Binding-site contacts:
Ligand atom N2 contacts residue ASN142 of chain 1.A at 2.9 Å (h-bond).
Ligand atom O6 contacts residue LYS118 of chain 1.A at 2.9 Å (salt-bridge).
Ligand atom C4 contacts residue ASN142 of chain 1.A at 4.2 Å.
Ligand atom C1 contacts residue ASN142 of chain 1.A at 1.4 Å.
Ligand atom C8 contacts residue LEU120 of chain 1.A at 4.1 Å (hydrophobic).
Ligand atom C8 contacts residue ASN142 of chain 1.A at 4.1 Å.
Ligand atom C8 contacts residue SER5 of chain 1.A at 3.7 Å.
Ligand atom O5 contacts residue LYS118 of chain 1.A at 3.0 Å (salt-bridge).
Ligand atom C5 contacts residue ASN142 of chain 1.A at 3.7 Å.
Ligand atom C5 contacts residue LYS118 of chain 1.A at 3.8 Å.
Ligand atom O7 contacts residue ASN142 of chain 1.A at 2.7 Å (h-bond).
Ligand atom C2 contacts residue ASN142 of chain 1.A at 2.5 Å.
Ligand atom C8 contacts residue CYS140 of chain 1.A at 4.0 Å (hydrophobic).
Ligand atom C3 contacts residue ASN142 of chain 1.A at 3.8 Å.
Ligand atom C1 contacts residue LYS118 of chain 1.A at 4.0 Å.
Ligand atom C6 contacts residue LYS118 of chain 1.A at 3.4 Å.
Ligand atom C8 contacts residue LEU141 of chain 1.A at 4.3 Å (hydrophobic).
Ligand atom C7 contacts residue ASN142 of chain 1.A at 2.9 Å.
Ligand atom O5 contacts residue ASN142 of chain 1.A at 2.4 Å (h-bond).

A small-molecule ligand and the protein it binds are described below.
Small molecule (SMILES): CC(=O)N[C@H]1[C@H](O[C@H]2[C@H](O)[C@@H](NC(C)=O)CO[C@@H]2CO)O[C@H](CO)[C@@H](O)[C@@H]1O

Sequence of chain 1.A:
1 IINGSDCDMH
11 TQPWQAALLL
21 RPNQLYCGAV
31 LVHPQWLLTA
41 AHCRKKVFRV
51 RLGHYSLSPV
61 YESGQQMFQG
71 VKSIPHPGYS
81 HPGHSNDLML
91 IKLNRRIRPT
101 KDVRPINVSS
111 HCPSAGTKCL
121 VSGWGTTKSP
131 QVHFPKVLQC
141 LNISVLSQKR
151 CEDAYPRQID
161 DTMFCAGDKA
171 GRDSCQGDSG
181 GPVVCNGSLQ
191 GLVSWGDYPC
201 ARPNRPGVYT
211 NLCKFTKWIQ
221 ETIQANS